Sequence of chain 1.E:
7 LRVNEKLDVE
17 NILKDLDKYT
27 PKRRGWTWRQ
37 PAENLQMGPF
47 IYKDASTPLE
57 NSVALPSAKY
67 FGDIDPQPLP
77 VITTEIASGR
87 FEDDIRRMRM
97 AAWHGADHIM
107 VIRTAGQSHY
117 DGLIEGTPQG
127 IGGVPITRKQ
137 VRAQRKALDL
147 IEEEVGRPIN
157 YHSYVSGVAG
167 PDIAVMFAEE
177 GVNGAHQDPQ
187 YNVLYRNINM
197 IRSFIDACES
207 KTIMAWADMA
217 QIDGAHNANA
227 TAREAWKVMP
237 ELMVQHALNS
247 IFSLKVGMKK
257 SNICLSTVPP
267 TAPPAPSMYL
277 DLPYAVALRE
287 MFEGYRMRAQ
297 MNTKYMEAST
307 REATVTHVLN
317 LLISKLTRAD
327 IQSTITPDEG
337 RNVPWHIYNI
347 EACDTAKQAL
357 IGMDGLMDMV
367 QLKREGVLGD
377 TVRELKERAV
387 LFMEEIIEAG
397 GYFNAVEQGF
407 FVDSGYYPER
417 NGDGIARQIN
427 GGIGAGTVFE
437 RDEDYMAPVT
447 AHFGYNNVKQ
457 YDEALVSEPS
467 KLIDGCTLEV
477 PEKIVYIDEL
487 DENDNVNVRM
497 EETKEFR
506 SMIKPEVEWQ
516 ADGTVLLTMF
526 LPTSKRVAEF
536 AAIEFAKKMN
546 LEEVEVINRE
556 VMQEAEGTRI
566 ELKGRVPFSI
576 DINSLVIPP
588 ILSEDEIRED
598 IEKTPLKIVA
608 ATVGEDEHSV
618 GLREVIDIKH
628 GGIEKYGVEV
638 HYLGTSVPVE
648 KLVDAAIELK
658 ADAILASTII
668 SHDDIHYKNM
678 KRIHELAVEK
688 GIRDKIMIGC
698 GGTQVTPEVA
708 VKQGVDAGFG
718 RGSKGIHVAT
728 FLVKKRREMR

Sequence of chain 1.C:
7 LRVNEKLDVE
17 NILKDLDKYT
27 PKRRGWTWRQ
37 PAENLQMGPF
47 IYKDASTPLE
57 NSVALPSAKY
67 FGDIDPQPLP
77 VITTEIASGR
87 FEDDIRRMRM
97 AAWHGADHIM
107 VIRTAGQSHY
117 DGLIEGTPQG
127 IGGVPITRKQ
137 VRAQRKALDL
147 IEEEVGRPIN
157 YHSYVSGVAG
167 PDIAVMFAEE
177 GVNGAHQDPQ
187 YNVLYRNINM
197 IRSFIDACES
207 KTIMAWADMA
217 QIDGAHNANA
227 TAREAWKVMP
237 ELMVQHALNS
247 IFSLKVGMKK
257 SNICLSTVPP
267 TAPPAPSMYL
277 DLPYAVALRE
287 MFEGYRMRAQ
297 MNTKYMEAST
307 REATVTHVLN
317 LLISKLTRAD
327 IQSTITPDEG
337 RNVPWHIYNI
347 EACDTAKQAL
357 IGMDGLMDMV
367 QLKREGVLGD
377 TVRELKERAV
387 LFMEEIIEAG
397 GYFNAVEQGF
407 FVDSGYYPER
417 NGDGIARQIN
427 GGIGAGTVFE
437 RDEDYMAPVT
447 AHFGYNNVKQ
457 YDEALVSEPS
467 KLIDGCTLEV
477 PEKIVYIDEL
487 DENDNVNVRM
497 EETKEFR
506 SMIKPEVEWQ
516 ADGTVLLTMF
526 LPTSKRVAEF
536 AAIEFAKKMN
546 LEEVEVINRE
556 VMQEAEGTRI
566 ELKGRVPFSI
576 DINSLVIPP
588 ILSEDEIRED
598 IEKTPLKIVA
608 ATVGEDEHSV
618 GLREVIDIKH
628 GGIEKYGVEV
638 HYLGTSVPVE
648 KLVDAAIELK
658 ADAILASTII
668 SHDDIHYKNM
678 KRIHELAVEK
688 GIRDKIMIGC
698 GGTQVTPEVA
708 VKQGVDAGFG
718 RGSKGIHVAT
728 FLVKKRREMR

Binding-site contacts:
Ligand atom O3' contacts residue PRO124 of chain 1.C at 4.0 Å.
Ligand atom N6 contacts residue LEU486 of chain 1.C at 4.2 Å.
Ligand atom N7 contacts residue B121 of chain 1.P at 3.7 Å.
Ligand atom N1 contacts residue LEU486 of chain 1.C at 3.1 Å (h-bond).
Ligand atom N7 contacts residue LEU486 of chain 1.C at 3.9 Å.
Ligand atom C2 contacts residue LEU486 of chain 1.C at 3.2 Å (hydrophobic).
Ligand atom N1 contacts residue B121 of chain 1.P at 3.5 Å (h-bond).
Ligand atom O3' contacts residue B121 of chain 1.P at 3.8 Å.
Ligand atom N3 contacts residue LEU486 of chain 1.C at 3.5 Å (h-bond).
Ligand atom N9 contacts residue LEU486 of chain 1.C at 4.0 Å.
Ligand atom N3 contacts residue B121 of chain 1.P at 3.5 Å.
Ligand atom C8 contacts residue LEU486 of chain 1.C at 3.6 Å (hydrophobic).
Ligand atom C4 contacts residue B121 of chain 1.P at 3.5 Å.
Ligand atom N9 contacts residue B121 of chain 1.P at 3.9 Å.
Ligand atom C2' contacts residue LEU486 of chain 1.C at 4.4 Å (hydrophobic).
Ligand atom C3' contacts residue ASP487 of chain 1.C at 4.2 Å.
Ligand atom C6 contacts residue LEU486 of chain 1.C at 3.4 Å (hydrophobic).
Ligand atom C6 contacts residue B121 of chain 1.P at 3.5 Å.
Ligand atom C4' contacts residue B121 of chain 1.P at 2.9 Å.
Ligand atom O2' contacts residue LEU486 of chain 1.C at 4.3 Å.
Ligand atom C2 contacts residue B121 of chain 1.P at 3.8 Å.
Ligand atom C5' contacts residue HIS615 of chain 1.E at 4.3 Å.
Ligand atom C1' contacts residue B121 of chain 1.P at 4.2 Å.
Ligand atom C4 contacts residue LEU486 of chain 1.C at 3.8 Å (hydrophobic).
Ligand atom C5 contacts residue B121 of chain 1.P at 3.6 Å.
Ligand atom N3 contacts residue ASP487 of chain 1.C at 4.2 Å.
Ligand atom C2 contacts residue ASP487 of chain 1.C at 4.2 Å.
Ligand atom N6 contacts residue B121 of chain 1.P at 3.9 Å.
Ligand atom C3' contacts residue B121 of chain 1.P at 4.1 Å.
Ligand atom C8 contacts residue B121 of chain 1.P at 4.0 Å.
Ligand atom O4' contacts residue B121 of chain 1.P at 3.2 Å (h-bond).
Ligand atom C5 contacts residue LEU486 of chain 1.C at 3.7 Å (hydrophobic).
Ligand atom O2' contacts residue GLU121 of chain 1.C at 4.0 Å.
Ligand atom O3' contacts residue ASP487 of chain 1.C at 4.5 Å.
Ligand atom C5' contacts residue B121 of chain 1.P at 2.1 Å.

A protein and the small-molecule ligand that binds it are described below.
Small molecule (SMILES): C[C@H]1O[C@@H](n2cnc3c(N)ncnc32)[C@H](O)[C@@H]1O